Sequence of chain 1.E:
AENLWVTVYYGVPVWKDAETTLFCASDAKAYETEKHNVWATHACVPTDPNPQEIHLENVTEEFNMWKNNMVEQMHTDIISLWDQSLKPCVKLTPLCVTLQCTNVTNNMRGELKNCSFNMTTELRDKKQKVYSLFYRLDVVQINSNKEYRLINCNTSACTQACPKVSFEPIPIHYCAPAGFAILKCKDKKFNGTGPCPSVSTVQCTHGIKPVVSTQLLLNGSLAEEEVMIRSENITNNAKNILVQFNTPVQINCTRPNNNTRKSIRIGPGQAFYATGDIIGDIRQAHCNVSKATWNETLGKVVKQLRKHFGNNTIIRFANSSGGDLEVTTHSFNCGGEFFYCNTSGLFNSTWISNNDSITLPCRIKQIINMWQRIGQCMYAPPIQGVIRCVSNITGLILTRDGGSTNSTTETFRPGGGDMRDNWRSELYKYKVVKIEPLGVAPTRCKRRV

The small molecule below binds the protein below.
Small molecule (SMILES): CC(=O)N[C@H]1[C@H](O[C@H]2[C@H](O)[C@@H](NC(C)=O)CO[C@@H]2CO)O[C@H](CO)[C@@H](O[C@@H]2O[C@H](CO[C@H]3O[C@H](CO)[C@@H](O)[C@H](O)[C@@H]3O)[C@@H](O)[C@H](O[C@H]3O[C@H](CO)[C@@H](O)[C@H](O)[C@@H]3O[C@H]3O[C@H](CO)[C@@H](O)[C@H](O)[C@@H]3O)[C@@H]2O)[C@@H]1O

Sequence of chain 1.K:
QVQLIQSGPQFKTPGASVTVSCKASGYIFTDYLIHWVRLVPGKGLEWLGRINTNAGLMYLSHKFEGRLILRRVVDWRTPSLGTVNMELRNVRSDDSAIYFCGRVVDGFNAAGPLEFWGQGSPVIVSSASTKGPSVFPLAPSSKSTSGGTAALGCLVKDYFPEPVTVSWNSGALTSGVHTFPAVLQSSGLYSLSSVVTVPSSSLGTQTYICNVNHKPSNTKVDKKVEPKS

Binding-site contacts:
Ligand atom C7 contacts residue ASN246 of chain 1.E at 3.2 Å.
Ligand atom C5 contacts residue ASP30 of chain 1.L at 3.5 Å.
Ligand atom O4 contacts residue TYR49 of chain 1.L at 2.9 Å (h-bond).
Ligand atom C1 contacts residue GLY107 of chain 1.K at 3.6 Å.
Ligand atom C4 contacts residue SER32 of chain 1.L at 3.3 Å.
Ligand atom O6 contacts residue ASP30 of chain 1.L at 2.6 Å (salt-bridge).
Ligand atom C1 contacts residue ASN246 of chain 1.E at 1.4 Å.
Ligand atom C3 contacts residue PHE108 of chain 1.K at 3.9 Å (hydrophobic).
Ligand atom O3 contacts residue PHE108 of chain 1.K at 3.5 Å.
Ligand atom O4 contacts residue SER53 of chain 1.L at 2.8 Å (h-bond).
Ligand atom C4 contacts residue TYR49 of chain 1.L at 3.5 Å (hydrophobic).
Ligand atom O4 contacts residue SER32 of chain 1.L at 2.6 Å (h-bond).
Ligand atom O6 contacts residue GLY107 of chain 1.K at 2.8 Å (h-bond).
Ligand atom O4 contacts residue ILE56 of chain 1.L at 3.5 Å.
Ligand atom C6 contacts residue SER32 of chain 1.L at 3.5 Å.
Ligand atom C5 contacts residue TYR49 of chain 1.L at 3.7 Å (hydrophobic).
Ligand atom O3 contacts residue ALA111 of chain 1.K at 3.9 Å.
Ligand atom C5 contacts residue ASN246 of chain 1.E at 3.7 Å.
Ligand atom O3 contacts residue ARG54 of chain 1.L at 2.7 Å (salt-bridge).
Ligand atom C6 contacts residue ASP30 of chain 1.L at 2.9 Å.
Ligand atom C5 contacts residue TYR49 of chain 1.L at 3.5 Å (hydrophobic).
Ligand atom O5 contacts residue ASN249 of chain 1.E at 3.6 Å.
Ligand atom C3 contacts residue TYR49 of chain 1.L at 3.5 Å (hydrophobic).
Ligand atom N2 contacts residue ASN246 of chain 1.E at 3.0 Å (h-bond).
Ligand atom C5 contacts residue SER32 of chain 1.L at 3.1 Å.
Ligand atom O6 contacts residue TYR49 of chain 1.L at 3.5 Å (h-bond).
Ligand atom C2 contacts residue ARG31 of chain 1.L at 3.8 Å.
Ligand atom C3 contacts residue ARG31 of chain 1.L at 3.3 Å.
Ligand atom O6 contacts residue ASN249 of chain 1.E at 3.6 Å.
Ligand atom C6 contacts residue GLY107 of chain 1.K at 3.5 Å.
Ligand atom C3 contacts residue ASN246 of chain 1.E at 3.8 Å.
Ligand atom O7 contacts residue ASN246 of chain 1.E at 3.0 Å (h-bond).
Ligand atom O5 contacts residue ASN246 of chain 1.E at 2.3 Å (h-bond).
Ligand atom C2 contacts residue ASN246 of chain 1.E at 2.5 Å.
Ligand atom C3 contacts residue ARG54 of chain 1.L at 3.5 Å.
Ligand atom C3 contacts residue SER32 of chain 1.L at 3.6 Å.
Ligand atom C2 contacts residue PHE108 of chain 1.K at 3.6 Å (hydrophobic).
Ligand atom C2 contacts residue GLY107 of chain 1.K at 4.0 Å.
Ligand atom O3 contacts residue ARG31 of chain 1.L at 3.1 Å (salt-bridge).
Ligand atom N2 contacts residue GLY107 of chain 1.K at 3.4 Å (h-bond).

Sequence of chain 1.L:
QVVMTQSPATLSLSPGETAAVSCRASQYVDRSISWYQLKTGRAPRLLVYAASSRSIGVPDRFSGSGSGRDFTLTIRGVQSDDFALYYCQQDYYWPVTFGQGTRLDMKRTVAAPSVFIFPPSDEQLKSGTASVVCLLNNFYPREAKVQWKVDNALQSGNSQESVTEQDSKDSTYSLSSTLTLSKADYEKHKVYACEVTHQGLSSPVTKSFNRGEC